Sequence of chain 1.B:
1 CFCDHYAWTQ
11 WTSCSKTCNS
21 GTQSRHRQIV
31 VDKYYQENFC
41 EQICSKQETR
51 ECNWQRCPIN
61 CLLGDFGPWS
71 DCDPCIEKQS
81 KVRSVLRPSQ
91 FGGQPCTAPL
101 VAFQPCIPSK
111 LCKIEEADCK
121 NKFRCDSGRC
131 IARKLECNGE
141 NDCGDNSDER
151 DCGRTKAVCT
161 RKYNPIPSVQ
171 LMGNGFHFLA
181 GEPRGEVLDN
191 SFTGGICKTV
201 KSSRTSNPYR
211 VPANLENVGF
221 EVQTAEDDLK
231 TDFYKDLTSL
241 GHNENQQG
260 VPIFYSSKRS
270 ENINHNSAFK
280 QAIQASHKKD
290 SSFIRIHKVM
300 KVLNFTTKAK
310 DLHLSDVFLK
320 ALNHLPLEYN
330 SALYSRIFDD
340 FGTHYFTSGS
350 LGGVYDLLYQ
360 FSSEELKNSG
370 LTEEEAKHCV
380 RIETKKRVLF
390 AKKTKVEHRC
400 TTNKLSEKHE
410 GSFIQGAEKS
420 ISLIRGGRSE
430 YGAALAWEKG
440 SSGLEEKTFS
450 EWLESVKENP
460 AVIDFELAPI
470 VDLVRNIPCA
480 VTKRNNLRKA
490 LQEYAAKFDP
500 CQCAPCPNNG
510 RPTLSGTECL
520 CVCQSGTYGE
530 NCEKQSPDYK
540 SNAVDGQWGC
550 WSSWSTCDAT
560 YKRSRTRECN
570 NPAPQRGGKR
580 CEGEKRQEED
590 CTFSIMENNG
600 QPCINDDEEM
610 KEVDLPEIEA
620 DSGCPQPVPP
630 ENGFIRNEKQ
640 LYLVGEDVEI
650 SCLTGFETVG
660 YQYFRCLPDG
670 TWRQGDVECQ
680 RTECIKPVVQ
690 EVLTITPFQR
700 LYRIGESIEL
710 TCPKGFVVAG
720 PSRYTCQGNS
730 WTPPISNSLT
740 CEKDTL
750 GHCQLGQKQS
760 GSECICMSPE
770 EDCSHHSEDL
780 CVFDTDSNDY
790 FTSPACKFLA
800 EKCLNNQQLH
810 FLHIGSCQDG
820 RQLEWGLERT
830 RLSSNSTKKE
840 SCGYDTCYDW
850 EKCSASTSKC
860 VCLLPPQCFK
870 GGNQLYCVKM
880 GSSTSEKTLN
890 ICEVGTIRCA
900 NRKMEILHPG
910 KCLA

Binding-site contacts:
Ligand atom C1 contacts residue ASN303 of chain 1.B at 1.4 Å.
Ligand atom C2 contacts residue ASN303 of chain 1.B at 2.8 Å.
Ligand atom N2 contacts residue ASN303 of chain 1.B at 3.3 Å (h-bond).
Ligand atom C7 contacts residue GLU221 of chain 1.B at 3.4 Å.
Ligand atom C8 contacts residue GLU221 of chain 1.B at 3.4 Å.
Ligand atom C4 contacts residue ASN303 of chain 1.B at 4.3 Å.
Ligand atom C5 contacts residue ASN303 of chain 1.B at 3.5 Å.
Ligand atom C7 contacts residue LYS300 of chain 1.B at 4.3 Å.
Ligand atom O7 contacts residue ASN303 of chain 1.B at 3.4 Å (h-bond).
Ligand atom O5 contacts residue ASN303 of chain 1.B at 2.2 Å (h-bond).
Ligand atom C3 contacts residue ASN303 of chain 1.B at 4.0 Å.
Ligand atom C7 contacts residue ASN303 of chain 1.B at 3.8 Å.
Ligand atom O7 contacts residue GLU221 of chain 1.B at 2.7 Å (salt-bridge).
Ligand atom C8 contacts residue LYS300 of chain 1.B at 3.2 Å.

A protein and the small-molecule ligand that binds it are described below.
Small molecule (SMILES): CC(=O)N[C@H]1[C@H](O[C@H]2[C@H](O)[C@@H](NC(C)=O)CO[C@@H]2CO)O[C@H](CO)[C@@H](O)[C@@H]1O